Sequence of chain 1.D:
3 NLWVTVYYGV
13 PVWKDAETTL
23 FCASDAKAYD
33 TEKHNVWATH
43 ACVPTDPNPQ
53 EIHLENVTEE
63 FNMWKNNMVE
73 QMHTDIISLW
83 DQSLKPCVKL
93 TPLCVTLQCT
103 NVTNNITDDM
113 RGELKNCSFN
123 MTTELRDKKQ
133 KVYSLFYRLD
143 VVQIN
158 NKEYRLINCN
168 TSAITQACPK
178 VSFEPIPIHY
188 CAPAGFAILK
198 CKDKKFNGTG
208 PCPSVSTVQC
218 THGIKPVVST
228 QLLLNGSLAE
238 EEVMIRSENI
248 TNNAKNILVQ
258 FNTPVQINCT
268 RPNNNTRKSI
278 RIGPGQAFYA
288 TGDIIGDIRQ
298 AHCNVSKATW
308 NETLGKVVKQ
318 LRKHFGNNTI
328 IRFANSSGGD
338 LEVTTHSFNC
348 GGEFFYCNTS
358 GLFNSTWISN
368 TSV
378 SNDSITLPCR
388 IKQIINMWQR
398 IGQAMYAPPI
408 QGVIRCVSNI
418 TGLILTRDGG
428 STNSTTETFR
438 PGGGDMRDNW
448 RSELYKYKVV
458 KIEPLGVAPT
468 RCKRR

This small molecule binds to this protein.
Small molecule (SMILES): CC(=O)N[C@@H]1[C@@H](O)[C@H](O)[C@@H](CO)O[C@H]1O

Binding-site contacts:
Ligand atom C5 contacts residue THR248 of chain 1.D at 4.3 Å.
Ligand atom C8 contacts residue ASN246 of chain 1.D at 4.0 Å.
Ligand atom O7 contacts residue ASN246 of chain 1.D at 3.1 Å (h-bond).
Ligand atom C7 contacts residue ASN246 of chain 1.D at 3.2 Å.
Ligand atom C8 contacts residue GLU245 of chain 1.D at 4.5 Å.
Ligand atom C2 contacts residue ASN246 of chain 1.D at 2.5 Å.
Ligand atom C8 contacts residue NAG2 of chain 1.J at 3.3 Å.
Ligand atom C5 contacts residue ASN246 of chain 1.D at 3.7 Å.
Ligand atom C8 contacts residue NAG1 of chain 1.J at 4.0 Å.
Ligand atom N2 contacts residue NAG2 of chain 1.J at 3.8 Å.
Ligand atom O5 contacts residue ASN246 of chain 1.D at 2.4 Å (h-bond).
Ligand atom C1 contacts residue ASN246 of chain 1.D at 1.4 Å.
Ligand atom C4 contacts residue ASN246 of chain 1.D at 4.2 Å.
Ligand atom O5 contacts residue ASN249 of chain 1.D at 3.5 Å.
Ligand atom C3 contacts residue ASN246 of chain 1.D at 3.8 Å.
Ligand atom C1 contacts residue ASN249 of chain 1.D at 3.9 Å.
Ligand atom C7 contacts residue NAG2 of chain 1.J at 4.0 Å.
Ligand atom N2 contacts residue ASN246 of chain 1.D at 2.9 Å (h-bond).
Ligand atom C1 contacts residue THR248 of chain 1.D at 4.3 Å.